Binding-site contacts:
Ligand atom C5 contacts residue ASN19 of chain 47.Q at 3.3 Å.
Ligand atom C1 contacts residue ASN19 of chain 47.Q at 1.9 Å.
Ligand atom C3 contacts residue ASN19 of chain 47.Q at 4.4 Å.
Ligand atom N2 contacts residue ASN19 of chain 47.Q at 4.1 Å.
Ligand atom C6 contacts residue ASN19 of chain 47.Q at 4.0 Å.
Ligand atom C2 contacts residue ASN19 of chain 47.Q at 3.4 Å.
Ligand atom O6 contacts residue ASN19 of chain 47.Q at 4.3 Å.
Ligand atom C8 contacts residue TYR17 of chain 47.Q at 4.3 Å (hydrophobic).
Ligand atom O5 contacts residue ASN19 of chain 47.Q at 2.1 Å (h-bond).
Ligand atom C4 contacts residue ASN19 of chain 47.Q at 4.5 Å.

The small molecule below binds the protein below.
Small molecule (SMILES): CC(=O)N[C@H]1[C@H](O[C@H]2[C@H](O)[C@@H](NC(C)=O)CO[C@@H]2CO)O[C@H](CO)[C@@H](O)[C@@H]1O

Sequence of chain 47.Q:
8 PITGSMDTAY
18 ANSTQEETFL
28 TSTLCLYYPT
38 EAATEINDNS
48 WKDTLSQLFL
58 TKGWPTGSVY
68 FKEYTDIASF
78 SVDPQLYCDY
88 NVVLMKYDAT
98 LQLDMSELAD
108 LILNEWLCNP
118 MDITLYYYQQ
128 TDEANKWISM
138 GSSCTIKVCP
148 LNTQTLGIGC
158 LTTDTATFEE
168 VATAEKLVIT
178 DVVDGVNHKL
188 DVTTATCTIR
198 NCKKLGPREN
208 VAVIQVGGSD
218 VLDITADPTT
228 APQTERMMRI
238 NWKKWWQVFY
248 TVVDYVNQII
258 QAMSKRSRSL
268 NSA